Sequence of chain 1.A:
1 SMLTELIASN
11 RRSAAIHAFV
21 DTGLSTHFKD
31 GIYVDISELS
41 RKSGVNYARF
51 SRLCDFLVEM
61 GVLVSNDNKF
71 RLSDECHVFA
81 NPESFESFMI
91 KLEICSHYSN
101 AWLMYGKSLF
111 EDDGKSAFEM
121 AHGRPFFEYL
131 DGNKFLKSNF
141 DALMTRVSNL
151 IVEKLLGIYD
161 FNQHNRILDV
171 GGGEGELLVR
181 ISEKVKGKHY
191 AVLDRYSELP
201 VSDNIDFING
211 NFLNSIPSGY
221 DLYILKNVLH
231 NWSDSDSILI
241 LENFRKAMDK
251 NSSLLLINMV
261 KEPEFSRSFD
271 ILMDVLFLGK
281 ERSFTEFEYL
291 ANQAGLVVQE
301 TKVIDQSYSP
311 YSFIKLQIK

Binding-site contacts:
Ligand atom C11 contacts residue LEU143 of chain 1.A at 4.0 Å (hydrophobic).
Ligand atom C14 contacts residue MET273 of chain 1.A at 3.9 Å (hydrophobic).
Ligand atom C6 contacts residue TYR308 of chain 1.A at 3.5 Å (hydrophobic).
Ligand atom O19 contacts residue TYR98 of chain 1.A at 3.0 Å (h-bond).
Ligand atom C6 contacts residue VAL147 of chain 1.A at 3.8 Å (hydrophobic).
Ligand atom O15 contacts residue PHE269 of chain 1.A at 3.7 Å.
Ligand atom O18 contacts residue PHE277 of chain 1.A at 3.7 Å.
Ligand atom O17 contacts residue HIS230 of chain 1.A at 3.2 Å (h-bond).
Ligand atom C3 contacts residue PHE269 of chain 1.A at 3.8 Å (hydrophobic).
Ligand atom C3 contacts residue MET144 of chain 1.A at 3.7 Å (hydrophobic).
Ligand atom C13 contacts residue LEU272 of chain 1.A at 4.0 Å (hydrophobic).
Ligand atom C6 contacts residue MET259 of chain 1.A at 3.7 Å (hydrophobic).
Ligand atom O17 contacts residue MET259 of chain 1.A at 4.0 Å.
Ligand atom C5 contacts residue LEU143 of chain 1.A at 3.9 Å (hydrophobic).
Ligand atom C2 contacts residue MET259 of chain 1.A at 3.7 Å (hydrophobic).
Ligand atom O17 contacts residue ASN227 of chain 1.A at 3.7 Å.
Ligand atom O18 contacts residue MET273 of chain 1.A at 3.5 Å.
Ligand atom C13 contacts residue TYR98 of chain 1.A at 3.5 Å (hydrophobic).
Ligand atom O16 contacts residue CO31 of chain 1.L at 3.6 Å.
Ligand atom O19 contacts residue LEU272 of chain 1.A at 3.8 Å.
Ligand atom C9 contacts residue PHE269 of chain 1.A at 4.0 Å (hydrophobic).
Ligand atom C4 contacts residue LEU143 of chain 1.A at 3.8 Å (hydrophobic).
Ligand atom C14 contacts residue PHE140 of chain 1.A at 3.8 Å (hydrophobic).
Ligand atom C13 contacts residue LEU276 of chain 1.A at 3.8 Å (hydrophobic).
Ligand atom O16 contacts residue LEU143 of chain 1.A at 3.6 Å.
Ligand atom C12 contacts residue TYR98 of chain 1.A at 3.6 Å (hydrophobic).
Ligand atom O15 contacts residue MET144 of chain 1.A at 3.8 Å.
Ligand atom O15 contacts residue HIS230 of chain 1.A at 4.0 Å.
Ligand atom C12 contacts residue LEU272 of chain 1.A at 3.8 Å (hydrophobic).
Ligand atom C1 contacts residue ASN227 of chain 1.A at 3.9 Å.
Ligand atom C1 contacts residue TYR311 of chain 1.A at 3.7 Å (hydrophobic).
Ligand atom O16 contacts residue MET89 of chain 1.A at 3.8 Å.
Ligand atom O18 contacts residue PHE140 of chain 1.A at 3.4 Å.
Ligand atom C7 contacts residue MET144 of chain 1.A at 3.5 Å (hydrophobic).
Ligand atom C10 contacts residue LEU143 of chain 1.A at 3.7 Å (hydrophobic).
Ligand atom C8 contacts residue PHE269 of chain 1.A at 3.8 Å (hydrophobic).
Ligand atom C7 contacts residue PHE269 of chain 1.A at 3.6 Å (hydrophobic).
Ligand atom C8 contacts residue MET144 of chain 1.A at 3.9 Å (hydrophobic).
Ligand atom C1 contacts residue MET259 of chain 1.A at 3.3 Å (hydrophobic).
Ligand atom C4 contacts residue PHE269 of chain 1.A at 4.0 Å (hydrophobic).

This small molecule binds to this protein.
Small molecule (SMILES): O=C1c2cccc(O)c2C(=O)c2c(O)cc(O)cc21